Sequence of chain 1.A:
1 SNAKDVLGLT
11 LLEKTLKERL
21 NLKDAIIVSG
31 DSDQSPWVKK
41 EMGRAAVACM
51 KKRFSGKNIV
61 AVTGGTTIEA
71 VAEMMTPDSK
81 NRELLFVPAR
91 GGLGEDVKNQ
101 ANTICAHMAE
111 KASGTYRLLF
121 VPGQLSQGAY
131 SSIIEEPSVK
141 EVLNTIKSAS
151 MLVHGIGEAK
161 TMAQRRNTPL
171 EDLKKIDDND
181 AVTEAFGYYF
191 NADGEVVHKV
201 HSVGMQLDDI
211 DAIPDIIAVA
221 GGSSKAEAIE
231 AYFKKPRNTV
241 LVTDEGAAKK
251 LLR

Binding-site contacts:
Ligand atom O6P contacts residue THR67 of chain 1.A at 2.6 Å (h-bond).
Ligand atom O1 contacts residue GLN100 of chain 1.A at 3.8 Å.
Ligand atom O3P contacts residue ARG166 of chain 1.A at 2.8 Å (salt-bridge).
Ligand atom O6P contacts residue THR66 of chain 1.A at 3.6 Å (h-bond).
Ligand atom O5 contacts residue GLY65 of chain 1.A at 3.6 Å.
Ligand atom P2 contacts residue THR66 of chain 1.A at 3.5 Å.
Ligand atom O1P contacts residue ARG90 of chain 1.A at 2.7 Å (salt-bridge).
Ligand atom O4 contacts residue MET162 of chain 1.A at 3.3 Å.
Ligand atom P2 contacts residue THR67 of chain 1.A at 3.8 Å.
Ligand atom O1 contacts residue MET162 of chain 1.A at 3.6 Å.
Ligand atom C5 contacts residue ARG165 of chain 1.A at 3.1 Å.
Ligand atom C6 contacts residue ARG165 of chain 1.A at 3.7 Å.
Ligand atom O1 contacts residue ARG166 of chain 1.A at 3.4 Å (salt-bridge).
Ligand atom O3 contacts residue PHE186 of chain 1.A at 3.5 Å (h-bond).
Ligand atom C3 contacts residue ARG166 of chain 1.A at 3.3 Å.
Ligand atom O4 contacts residue GLY157 of chain 1.A at 3.3 Å (h-bond).
Ligand atom C1 contacts residue GLY64 of chain 1.A at 3.6 Å.
Ligand atom P2 contacts residue LYS225 of chain 1.A at 3.7 Å.
Ligand atom O6P contacts residue LYS225 of chain 1.A at 3.6 Å.
Ligand atom C3 contacts residue MET162 of chain 1.A at 3.8 Å (hydrophobic).
Ligand atom O4 contacts residue GLU184 of chain 1.A at 2.5 Å (salt-bridge).
Ligand atom O4P contacts residue LYS225 of chain 1.A at 2.6 Å (salt-bridge).
Ligand atom O3 contacts residue GLU184 of chain 1.A at 2.6 Å (salt-bridge).
Ligand atom P1 contacts residue ARG166 of chain 1.A at 3.5 Å.
Ligand atom O1 contacts residue ARG165 of chain 1.A at 3.8 Å.
Ligand atom O3 contacts residue ARG166 of chain 1.A at 3.3 Å (salt-bridge).
Ligand atom O5 contacts residue ARG165 of chain 1.A at 2.8 Å (salt-bridge).
Ligand atom O5P contacts residue THR66 of chain 1.A at 2.6 Å (h-bond).
Ligand atom C4 contacts residue GLU184 of chain 1.A at 3.1 Å.
Ligand atom O2 contacts residue THR63 of chain 1.A at 3.4 Å (h-bond).
Ligand atom O5P contacts residue ARG165 of chain 1.A at 3.3 Å (salt-bridge).
Ligand atom C5 contacts residue MET162 of chain 1.A at 3.6 Å (hydrophobic).
Ligand atom O1P contacts residue ARG166 of chain 1.A at 2.8 Å (salt-bridge).
Ligand atom C3 contacts residue GLU184 of chain 1.A at 3.0 Å.
Ligand atom O2P contacts residue GLN100 of chain 1.A at 3.3 Å (h-bond).
Ligand atom O5 contacts residue GLY64 of chain 1.A at 3.5 Å (h-bond).
Ligand atom O6 contacts residue ARG165 of chain 1.A at 2.9 Å (salt-bridge).
Ligand atom C2 contacts residue GLY64 of chain 1.A at 3.4 Å.
Ligand atom O2 contacts residue GLY64 of chain 1.A at 2.6 Å (h-bond).
Ligand atom O6 contacts residue GLY65 of chain 1.A at 3.7 Å.

The protein below binds the small molecule below.
Small molecule (SMILES): O=P(O)(O)OC[C@H]1O[C@](O)(COP(=O)(O)O)[C@@H](O)[C@@H]1O